A protein and the small-molecule ligand that binds it are described below.
Small molecule (SMILES): Nc1ncnc2c1ncn2[C@@H]1O[C@H](COP(=O)=O)[C@@H](O[P](=O)(O)OC[C@H]2O[C@@H](n3ccc(=O)[nH]c3=O)[C@H](O)[C@@H]2O)[C@H]1O

Binding-site contacts:
Ligand atom C1' contacts residue TRP38 of chain 26.B at 4.0 Å (hydrophobic).
Ligand atom C6 contacts residue TRP38 of chain 26.B at 3.6 Å (hydrophobic).
Ligand atom N3 contacts residue TRP38 of chain 26.B at 3.2 Å.
Ligand atom C2 contacts residue TRP38 of chain 26.B at 3.1 Å (hydrophobic).
Ligand atom N7 contacts residue TRP38 of chain 26.B at 4.2 Å.
Ligand atom C8 contacts residue TRP38 of chain 26.B at 4.3 Å (hydrophobic).
Ligand atom N1 contacts residue TRP38 of chain 26.B at 3.3 Å.
Ligand atom C5 contacts residue TRP38 of chain 26.B at 3.7 Å (hydrophobic).
Ligand atom C4 contacts residue TRP38 of chain 26.B at 3.5 Å (hydrophobic).
Ligand atom O2' contacts residue HIS28 of chain 53.A at 3.2 Å (h-bond).
Ligand atom N9 contacts residue TRP38 of chain 26.B at 3.7 Å.
Ligand atom N6 contacts residue TRP38 of chain 26.B at 4.0 Å.
Ligand atom N6 contacts residue VAL30 of chain 53.A at 4.3 Å.
Ligand atom O2' contacts residue TRP38 of chain 26.B at 4.2 Å.

Sequence of chain 53.A:
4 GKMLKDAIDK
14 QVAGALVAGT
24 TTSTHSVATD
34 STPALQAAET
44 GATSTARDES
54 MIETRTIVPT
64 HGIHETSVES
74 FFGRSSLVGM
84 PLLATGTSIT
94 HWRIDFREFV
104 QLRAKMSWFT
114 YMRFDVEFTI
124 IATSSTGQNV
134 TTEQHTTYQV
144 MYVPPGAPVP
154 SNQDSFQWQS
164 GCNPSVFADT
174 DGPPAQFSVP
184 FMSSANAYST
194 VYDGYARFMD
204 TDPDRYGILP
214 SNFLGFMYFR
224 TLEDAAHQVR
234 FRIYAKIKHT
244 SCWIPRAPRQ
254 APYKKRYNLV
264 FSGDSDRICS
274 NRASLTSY

Sequence of chain 26.B:
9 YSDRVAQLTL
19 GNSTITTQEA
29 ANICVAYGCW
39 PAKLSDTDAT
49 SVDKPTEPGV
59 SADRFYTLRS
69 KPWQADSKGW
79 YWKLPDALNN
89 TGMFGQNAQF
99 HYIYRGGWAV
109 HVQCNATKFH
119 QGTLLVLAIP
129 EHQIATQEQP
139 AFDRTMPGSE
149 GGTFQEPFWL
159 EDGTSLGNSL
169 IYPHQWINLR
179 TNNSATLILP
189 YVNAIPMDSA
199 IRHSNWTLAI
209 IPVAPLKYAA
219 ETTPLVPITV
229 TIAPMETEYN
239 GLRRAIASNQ